Sequence of chain 1.A:
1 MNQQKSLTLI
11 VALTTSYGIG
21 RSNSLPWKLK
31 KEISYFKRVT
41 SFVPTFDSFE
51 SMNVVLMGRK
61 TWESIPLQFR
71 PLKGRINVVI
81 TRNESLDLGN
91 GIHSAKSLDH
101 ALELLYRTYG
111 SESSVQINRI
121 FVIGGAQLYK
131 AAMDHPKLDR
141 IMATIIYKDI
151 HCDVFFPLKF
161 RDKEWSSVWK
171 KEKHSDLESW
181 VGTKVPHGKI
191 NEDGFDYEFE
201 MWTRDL

This protein binds this small molecule.
Small molecule (SMILES): CN(c1cc(F)c(F)c(F)c1)c1cnc2nc(N)nc(N)c2c1

Binding-site contacts:
Ligand atom C7 contacts residue PHE36 of chain 1.A at 3.7 Å (hydrophobic).
Ligand atom C7 contacts residue ALA12 of chain 1.A at 3.8 Å (hydrophobic).
Ligand atom N2 contacts residue GLU32 of chain 1.A at 3.6 Å.
Ligand atom C1 contacts residue THR61 of chain 1.A at 3.6 Å.
Ligand atom C14 contacts residue PHE36 of chain 1.A at 3.8 Å (hydrophobic).
Ligand atom N4 contacts residue THR144 of chain 1.A at 3.7 Å.
Ligand atom N2 contacts residue LEU25 of chain 1.A at 3.9 Å.
Ligand atom C3 contacts residue NDP1 of chain 1.C at 3.7 Å.
Ligand atom C7 contacts residue VAL11 of chain 1.A at 3.8 Å (hydrophobic).
Ligand atom N5 contacts residue NDP1 of chain 1.C at 3.7 Å.
Ligand atom C4 contacts residue PHE36 of chain 1.A at 3.5 Å (hydrophobic).
Ligand atom C8 contacts residue PHE36 of chain 1.A at 3.5 Å (hydrophobic).
Ligand atom C3 contacts residue PHE36 of chain 1.A at 3.7 Å (hydrophobic).
Ligand atom N6 contacts residue ILE123 of chain 1.A at 2.9 Å (h-bond).
Ligand atom N4 contacts residue VAL11 of chain 1.A at 3.4 Å (h-bond).
Ligand atom N4 contacts residue ILE10 of chain 1.A at 3.7 Å.
Ligand atom C7 contacts residue GLU32 of chain 1.A at 3.5 Å.
Ligand atom C8 contacts residue ILE10 of chain 1.A at 3.6 Å (hydrophobic).
Ligand atom N5 contacts residue PHE36 of chain 1.A at 3.7 Å.
Ligand atom N3 contacts residue PHE36 of chain 1.A at 3.5 Å.
Ligand atom N6 contacts residue TYR129 of chain 1.A at 3.1 Å (h-bond).
Ligand atom F2 contacts residue PHE69 of chain 1.A at 3.7 Å.
Ligand atom C3 contacts residue ILE123 of chain 1.A at 3.8 Å (hydrophobic).
Ligand atom C5 contacts residue GLU32 of chain 1.A at 3.6 Å.
Ligand atom C1 contacts residue NDP1 of chain 1.C at 3.8 Å.
Ligand atom F1 contacts residue ILE65 of chain 1.A at 3.5 Å.
Ligand atom C5 contacts residue PHE36 of chain 1.A at 3.5 Å (hydrophobic).
Ligand atom N5 contacts residue ALA12 of chain 1.A at 3.8 Å.
Ligand atom C8 contacts residue NDP1 of chain 1.C at 3.5 Å.
Ligand atom F3 contacts residue LEU72 of chain 1.A at 3.7 Å.
Ligand atom C6 contacts residue LEU25 of chain 1.A at 3.8 Å (hydrophobic).
Ligand atom N6 contacts residue ILE10 of chain 1.A at 2.9 Å (h-bond).
Ligand atom N6 contacts residue NDP1 of chain 1.C at 3.6 Å.
Ligand atom N6 contacts residue PHE36 of chain 1.A at 3.8 Å.
Ligand atom N3 contacts residue GLU32 of chain 1.A at 2.7 Å (salt-bridge).
Ligand atom N4 contacts residue GLU32 of chain 1.A at 2.8 Å (salt-bridge).
Ligand atom N5 contacts residue ILE10 of chain 1.A at 3.5 Å (h-bond).
Ligand atom N5 contacts residue VAL11 of chain 1.A at 3.4 Å.
Ligand atom N4 contacts residue ALA12 of chain 1.A at 3.6 Å.
Ligand atom F1 contacts residue PRO66 of chain 1.A at 3.1 Å.